Binding-site contacts:
Ligand atom C5 contacts residue ASN93 of chain 5.E at 4.3 Å.
Ligand atom C3 contacts residue HIS298 of chain 5.E at 3.6 Å.
Ligand atom O1B contacts residue TYR72 of chain 5.E at 3.7 Å.
Ligand atom O10 contacts residue THR291 of chain 5.E at 4.0 Å.
Ligand atom C8 contacts residue TYR72 of chain 5.E at 4.2 Å (hydrophobic).
Ligand atom O4 contacts residue VAL296 of chain 5.E at 4.2 Å.
Ligand atom O8 contacts residue TYR72 of chain 5.E at 3.2 Å (h-bond).
Ligand atom C3 contacts residue VAL296 of chain 5.E at 3.5 Å (hydrophobic).
Ligand atom C4 contacts residue HIS298 of chain 5.E at 3.7 Å.
Ligand atom O3 contacts residue VAL296 of chain 5.E at 4.2 Å.
Ligand atom O6 contacts residue ARG77 of chain 5.E at 4.0 Å.
Ligand atom O4 contacts residue TYR72 of chain 5.E at 3.9 Å.
Ligand atom O10 contacts residue ASN293 of chain 5.E at 3.8 Å.
Ligand atom O4 contacts residue ILE79 of chain 5.E at 3.4 Å (h-bond).
Ligand atom C7 contacts residue TYR72 of chain 5.E at 4.2 Å (hydrophobic).
Ligand atom C2 contacts residue GLY78 of chain 5.E at 4.2 Å.
Ligand atom O6 contacts residue GLY78 of chain 5.E at 3.8 Å.
Ligand atom O6 contacts residue ASN93 of chain 5.E at 2.8 Å (h-bond).
Ligand atom O4 contacts residue THR291 of chain 5.E at 3.4 Å.
Ligand atom N5 contacts residue TYR72 of chain 5.E at 3.2 Å (h-bond).
Ligand atom C10 contacts residue TYR72 of chain 5.E at 4.2 Å (hydrophobic).
Ligand atom O4 contacts residue GLY78 of chain 5.E at 3.1 Å.
Ligand atom C1 contacts residue ARG77 of chain 5.E at 3.4 Å.
Ligand atom O1A contacts residue ARG77 of chain 5.E at 3.1 Å (salt-bridge).
Ligand atom O4 contacts residue HIS298 of chain 5.E at 3.1 Å (h-bond).
Ligand atom O3 contacts residue GLY78 of chain 5.E at 3.6 Å.
Ligand atom O1A contacts residue TYR72 of chain 5.E at 3.4 Å.
Ligand atom C6 contacts residue ASN93 of chain 5.E at 3.5 Å.
Ligand atom C1 contacts residue TYR72 of chain 5.E at 3.7 Å (hydrophobic).
Ligand atom O6 contacts residue THR94 of chain 5.E at 3.7 Å.
Ligand atom C6 contacts residue TYR72 of chain 5.E at 3.5 Å (hydrophobic).
Ligand atom C11 contacts residue ASP85 of chain 5.A at 3.8 Å.
Ligand atom C4 contacts residue GLY78 of chain 5.E at 3.4 Å.
Ligand atom C4 contacts residue TYR72 of chain 5.E at 3.2 Å (hydrophobic).
Ligand atom O1A contacts residue GLY78 of chain 5.E at 3.6 Å (h-bond).
Ligand atom C3 contacts residue GLY78 of chain 5.E at 4.1 Å.
Ligand atom C3 contacts residue GLY78 of chain 5.E at 4.2 Å.
Ligand atom O1B contacts residue ARG77 of chain 5.E at 2.8 Å (salt-bridge).
Ligand atom C5 contacts residue TYR72 of chain 5.E at 3.5 Å (hydrophobic).
Ligand atom C4 contacts residue ARG77 of chain 5.E at 4.2 Å.

Sequence of chain 5.E:
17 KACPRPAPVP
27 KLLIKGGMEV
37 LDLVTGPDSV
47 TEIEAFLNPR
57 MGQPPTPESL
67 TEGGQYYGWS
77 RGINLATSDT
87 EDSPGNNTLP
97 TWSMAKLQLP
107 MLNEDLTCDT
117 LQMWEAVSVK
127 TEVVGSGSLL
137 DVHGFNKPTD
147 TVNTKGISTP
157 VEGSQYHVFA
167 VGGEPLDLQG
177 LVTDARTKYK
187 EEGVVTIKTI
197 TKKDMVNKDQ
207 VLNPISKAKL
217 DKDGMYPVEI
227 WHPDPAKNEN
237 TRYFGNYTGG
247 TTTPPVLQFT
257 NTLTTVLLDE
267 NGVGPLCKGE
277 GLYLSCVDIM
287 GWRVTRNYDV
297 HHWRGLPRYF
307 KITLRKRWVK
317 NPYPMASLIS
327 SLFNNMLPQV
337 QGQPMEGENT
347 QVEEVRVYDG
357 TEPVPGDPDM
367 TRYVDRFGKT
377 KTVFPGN

This protein binds this small molecule.
Small molecule (SMILES): CC(=O)N[C@H]1[C@H]([C@H](O)[C@H](O)CO)O[C@@](O[C@H]2[C@@H](O)[C@@H](CO)O[C@@H](O[C@H]3[C@H](O)[C@@H](O)[C@H](O)O[C@@H]3CO)[C@@H]2O)(C(=O)O)C[C@@H]1O

Sequence of chain 5.A:
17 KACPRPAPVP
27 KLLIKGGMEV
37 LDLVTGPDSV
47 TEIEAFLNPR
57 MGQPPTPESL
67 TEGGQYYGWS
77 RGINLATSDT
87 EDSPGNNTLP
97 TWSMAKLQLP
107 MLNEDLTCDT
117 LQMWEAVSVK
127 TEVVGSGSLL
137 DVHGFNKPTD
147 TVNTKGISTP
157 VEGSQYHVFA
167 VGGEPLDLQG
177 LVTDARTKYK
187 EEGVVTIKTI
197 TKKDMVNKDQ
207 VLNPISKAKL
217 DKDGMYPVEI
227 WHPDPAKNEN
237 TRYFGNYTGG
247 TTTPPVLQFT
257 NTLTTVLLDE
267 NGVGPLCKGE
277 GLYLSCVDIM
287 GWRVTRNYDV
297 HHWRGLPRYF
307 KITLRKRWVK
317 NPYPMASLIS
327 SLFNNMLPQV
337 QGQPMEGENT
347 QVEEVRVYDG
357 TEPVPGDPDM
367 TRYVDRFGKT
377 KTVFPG